Binding-site contacts:
Ligand atom C3 contacts residue LYS54 of chain 1.B at 3.7 Å.
Ligand atom N43 contacts residue GLU71 of chain 1.B at 3.5 Å (salt-bridge).
Ligand atom C10 contacts residue THR102 of chain 1.B at 3.7 Å.
Ligand atom C27 contacts residue LEU26 of chain 1.B at 3.5 Å (hydrophobic).
Ligand atom O55 contacts residue VAL85 of chain 1.B at 3.5 Å.
Ligand atom C2 contacts residue VAL34 of chain 1.B at 3.8 Å (hydrophobic).
Ligand atom O32 contacts residue LEU26 of chain 1.B at 3.1 Å.
Ligand atom C23 contacts residue ALA52 of chain 1.B at 3.4 Å (hydrophobic).
Ligand atom C42 contacts residue ASP182 of chain 1.B at 3.5 Å.
Ligand atom C26 contacts residue LEU26 of chain 1.B at 3.8 Å (hydrophobic).
Ligand atom C12 contacts residue LEU75 of chain 1.B at 3.7 Å (hydrophobic).
Ligand atom C22 contacts residue LEU171 of chain 1.B at 3.6 Å (hydrophobic).
Ligand atom O17 contacts residue PHE183 of chain 1.B at 3.7 Å.
Ligand atom C22 contacts residue ALA52 of chain 1.B at 3.5 Å (hydrophobic).
Ligand atom O55 contacts residue ASP182 of chain 1.B at 2.7 Å (salt-bridge).
Ligand atom N21 contacts residue CYS105 of chain 1.B at 3.1 Å (h-bond).
Ligand atom C28 contacts residue LEU26 of chain 1.B at 3.7 Å (hydrophobic).
Ligand atom C5 contacts residue CYS181 of chain 1.B at 3.5 Å (hydrophobic).
Ligand atom C10 contacts residue LYS54 of chain 1.B at 3.4 Å.
Ligand atom C22 contacts residue GLU103 of chain 1.B at 3.1 Å.
Ligand atom C49 contacts residue GLU71 of chain 1.B at 3.7 Å.
Ligand atom C29 contacts residue CYS105 of chain 1.B at 3.6 Å (hydrophobic).
Ligand atom C5 contacts residue ASP182 of chain 1.B at 3.6 Å.
Ligand atom N21 contacts residue GLU103 of chain 1.B at 3.8 Å.
Ligand atom N43 contacts residue LEU75 of chain 1.B at 3.7 Å.
Ligand atom O37 contacts residue LEU26 of chain 1.B at 3.7 Å.
Ligand atom C11 contacts residue VAL100 of chain 1.B at 3.7 Å (hydrophobic).
Ligand atom O17 contacts residue VAL34 of chain 1.B at 3.4 Å.
Ligand atom C23 contacts residue LEU171 of chain 1.B at 3.5 Å (hydrophobic).
Ligand atom C18 contacts residue ALA52 of chain 1.B at 3.7 Å (hydrophobic).
Ligand atom O55 contacts residue CYS181 of chain 1.B at 3.2 Å.
Ligand atom C11 contacts residue GLU71 of chain 1.B at 3.7 Å.
Ligand atom C12 contacts residue GLU71 of chain 1.B at 3.1 Å.
Ligand atom C13 contacts residue ASP182 of chain 1.B at 3.8 Å.
Ligand atom C38 contacts residue CYS105 of chain 1.B at 3.5 Å (hydrophobic).
Ligand atom C13 contacts residue GLU71 of chain 1.B at 3.7 Å.
Ligand atom C11 contacts residue THR102 of chain 1.B at 3.6 Å.
Ligand atom C11 contacts residue LYS54 of chain 1.B at 3.8 Å.
Ligand atom C38 contacts residue GLY108 of chain 1.B at 3.3 Å.
Ligand atom C23 contacts residue THR102 of chain 1.B at 3.7 Å.

This protein binds this small molecule.
Small molecule (SMILES): COc1cc2nccc(Oc3ccc4c(C(=O)Nc5ccc(Cl)cc5)cccc4c3)c2cc1OC

Sequence of chain 1.B:
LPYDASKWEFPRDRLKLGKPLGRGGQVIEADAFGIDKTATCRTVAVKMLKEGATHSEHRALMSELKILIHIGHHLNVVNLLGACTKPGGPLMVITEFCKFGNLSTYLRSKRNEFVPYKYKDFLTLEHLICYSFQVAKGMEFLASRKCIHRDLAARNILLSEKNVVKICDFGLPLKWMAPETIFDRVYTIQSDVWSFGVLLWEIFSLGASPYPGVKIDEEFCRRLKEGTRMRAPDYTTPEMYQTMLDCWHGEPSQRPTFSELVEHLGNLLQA